This protein binds this small molecule.
Small molecule (SMILES): Nc1ccn([C@H]2C[C@H](O)[C@@H](CO)O2)c(=O)n1

Binding-site contacts:
Ligand atom C2' contacts residue ILE50 of chain 1.A at 3.6 Å (hydrophobic).
Ligand atom C2' contacts residue TYR106 of chain 1.A at 3.4 Å (hydrophobic).
Ligand atom C2' contacts residue PHE157 of chain 1.A at 3.8 Å (hydrophobic).
Ligand atom C5' contacts residue GLU73 of chain 1.A at 3.1 Å.
Ligand atom C2 contacts residue PHE157 of chain 1.A at 3.4 Å (hydrophobic).
Ligand atom C2 contacts residue PHE116 of chain 1.A at 3.4 Å (hydrophobic).
Ligand atom C5 contacts residue GLU73 of chain 1.A at 3.8 Å.
Ligand atom C5' contacts residue ARG214 of chain 1.A at 4.0 Å.
Ligand atom C4 contacts residue PHE157 of chain 1.A at 3.5 Å (hydrophobic).
Ligand atom C5 contacts residue TRP78 of chain 1.A at 3.9 Å (hydrophobic).
Ligand atom C3' contacts residue TYR106 of chain 1.A at 3.7 Å (hydrophobic).
Ligand atom N3 contacts residue PHE116 of chain 1.A at 3.4 Å.
Ligand atom C6 contacts residue GLU73 of chain 1.A at 3.8 Å.
Ligand atom N1 contacts residue PHE157 of chain 1.A at 3.9 Å.
Ligand atom C3' contacts residue GLU217 of chain 1.A at 3.3 Å.
Ligand atom C4 contacts residue ASP153 of chain 1.A at 3.7 Å.
Ligand atom C6 contacts residue ARG148 of chain 1.A at 3.7 Å.
Ligand atom N4 contacts residue PHE157 of chain 1.A at 3.6 Å.
Ligand atom N3 contacts residue PHE157 of chain 1.A at 3.3 Å.
Ligand atom O4' contacts residue TRP78 of chain 1.A at 3.5 Å.
Ligand atom O4' contacts residue LEU102 of chain 1.A at 3.5 Å.
Ligand atom N1 contacts residue PHE116 of chain 1.A at 4.0 Å.
Ligand atom C6 contacts residue TRP78 of chain 1.A at 3.5 Å (hydrophobic).
Ligand atom C4 contacts residue GLN117 of chain 1.A at 3.8 Å.
Ligand atom O5' contacts residue GLU73 of chain 1.A at 2.5 Å (salt-bridge).
Ligand atom O2 contacts residue PHE116 of chain 1.A at 3.5 Å.
Ligand atom O3' contacts residue TYR106 of chain 1.A at 2.8 Å (h-bond).
Ligand atom O5' contacts residue ARG148 of chain 1.A at 2.8 Å (salt-bridge).
Ligand atom C4' contacts residue GLU217 of chain 1.A at 3.8 Å.
Ligand atom N4 contacts residue ASP153 of chain 1.A at 2.9 Å (salt-bridge).
Ligand atom C2 contacts residue GLN117 of chain 1.A at 3.8 Å.
Ligand atom C5' contacts residue VAL75 of chain 1.A at 3.8 Å (hydrophobic).
Ligand atom C1' contacts residue TYR106 of chain 1.A at 3.8 Å (hydrophobic).
Ligand atom O2 contacts residue GLN117 of chain 1.A at 3.6 Å.
Ligand atom O2 contacts residue MET105 of chain 1.A at 3.5 Å.
Ligand atom N4 contacts residue GLN117 of chain 1.A at 3.0 Å (h-bond).
Ligand atom C5 contacts residue ASP153 of chain 1.A at 3.8 Å.
Ligand atom N3 contacts residue GLN117 of chain 1.A at 3.0 Å (h-bond).
Ligand atom O2 contacts residue PHE157 of chain 1.A at 3.5 Å.
Ligand atom O3' contacts residue GLU217 of chain 1.A at 2.6 Å (salt-bridge).

Sequence of chain 1.A:
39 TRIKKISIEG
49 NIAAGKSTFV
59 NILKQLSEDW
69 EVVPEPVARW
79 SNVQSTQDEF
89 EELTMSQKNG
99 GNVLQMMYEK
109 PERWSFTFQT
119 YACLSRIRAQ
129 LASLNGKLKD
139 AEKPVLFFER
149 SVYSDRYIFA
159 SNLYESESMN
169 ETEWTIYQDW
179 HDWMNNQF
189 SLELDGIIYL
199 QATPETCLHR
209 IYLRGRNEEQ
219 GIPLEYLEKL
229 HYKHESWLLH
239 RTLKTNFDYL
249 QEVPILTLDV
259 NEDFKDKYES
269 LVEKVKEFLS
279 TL